Binding-site contacts:
Ligand atom C4 contacts residue LYS38 of chain 1.A at 4.1 Å.
Ligand atom P4 contacts residue HIS41 of chain 1.A at 3.8 Å.
Ligand atom O41 contacts residue HIS41 of chain 1.A at 2.9 Å (h-bond).
Ligand atom C5 contacts residue LYS38 of chain 1.A at 4.2 Å.
Ligand atom O4 contacts residue LYS40 of chain 1.A at 3.9 Å.
Ligand atom O43 contacts residue LYS40 of chain 1.A at 2.2 Å (salt-bridge).
Ligand atom O41 contacts residue LYS38 of chain 1.A at 3.1 Å (salt-bridge).
Ligand atom O43 contacts residue HIS41 of chain 1.A at 3.7 Å.
Ligand atom O41 contacts residue LYS40 of chain 1.A at 4.1 Å.
Ligand atom P5 contacts residue LYS38 of chain 1.A at 4.3 Å.
Ligand atom P5 contacts residue LYS40 of chain 1.A at 3.4 Å.
Ligand atom O5 contacts residue LYS38 of chain 1.A at 4.2 Å.
Ligand atom C5 contacts residue LYS40 of chain 1.A at 4.2 Å.
Ligand atom P4 contacts residue LYS40 of chain 1.A at 3.5 Å.
Ligand atom O52 contacts residue LYS40 of chain 1.A at 2.6 Å (salt-bridge).
Ligand atom O51 contacts residue LYS40 of chain 1.A at 3.9 Å.
Ligand atom P4 contacts residue LYS38 of chain 1.A at 3.8 Å.
Ligand atom O43 contacts residue LYS38 of chain 1.A at 4.5 Å.
Ligand atom O42 contacts residue LYS28 of chain 1.A at 3.9 Å.
Ligand atom O51 contacts residue LYS38 of chain 1.A at 3.1 Å (salt-bridge).
Ligand atom O43 contacts residue LYS28 of chain 1.A at 4.4 Å.
Ligand atom O5 contacts residue LYS40 of chain 1.A at 3.0 Å (salt-bridge).
Ligand atom O4 contacts residue LYS38 of chain 1.A at 3.0 Å (salt-bridge).
Ligand atom C4 contacts residue LYS40 of chain 1.A at 4.2 Å.

This small molecule binds to this protein.
Small molecule (SMILES): O=P(O)(O)O[C@@H]1[C@@H](O)[C@H](O)[C@H](O)[C@H](O)[C@H]1OP(=O)(O)O

Sequence of chain 1.A:
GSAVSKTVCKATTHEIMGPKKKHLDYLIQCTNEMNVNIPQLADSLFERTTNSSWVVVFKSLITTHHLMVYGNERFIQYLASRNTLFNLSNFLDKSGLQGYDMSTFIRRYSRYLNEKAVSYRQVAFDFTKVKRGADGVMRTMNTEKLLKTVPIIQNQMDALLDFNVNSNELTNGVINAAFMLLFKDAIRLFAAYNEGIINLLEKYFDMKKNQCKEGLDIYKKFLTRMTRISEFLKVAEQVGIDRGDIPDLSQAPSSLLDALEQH